This small molecule binds to this protein.
Small molecule (SMILES): CC(=O)N[C@@H]1[C@@H](O)[C@H](O)[C@@H](CO)O[C@H]1O

Binding-site contacts:
Ligand atom O6 contacts residue ASN1067 of chain 1.A at 4.4 Å.
Ligand atom C7 contacts residue ASN1067 of chain 1.A at 4.0 Å.
Ligand atom N2 contacts residue PHE1072 of chain 1.A at 3.6 Å.
Ligand atom C8 contacts residue PHE1072 of chain 1.A at 3.6 Å (hydrophobic).
Ligand atom C2 contacts residue ASN1067 of chain 1.A at 2.5 Å.
Ligand atom N2 contacts residue ASN1067 of chain 1.A at 3.0 Å (h-bond).
Ligand atom C3 contacts residue ASN1067 of chain 1.A at 3.8 Å.
Ligand atom C1 contacts residue ASN1067 of chain 1.A at 1.4 Å.
Ligand atom C6 contacts residue THR1069 of chain 1.A at 4.4 Å.
Ligand atom C1 contacts residue PHE1072 of chain 1.A at 4.5 Å (hydrophobic).
Ligand atom C2 contacts residue PHE1072 of chain 1.A at 4.3 Å (hydrophobic).
Ligand atom C7 contacts residue PHE1072 of chain 1.A at 3.5 Å (hydrophobic).
Ligand atom O5 contacts residue THR1069 of chain 1.A at 3.7 Å.
Ligand atom C5 contacts residue ASN1067 of chain 1.A at 3.6 Å.
Ligand atom O7 contacts residue PHE1072 of chain 1.A at 3.6 Å.
Ligand atom C1 contacts residue THR1069 of chain 1.A at 4.1 Å.
Ligand atom O5 contacts residue ASN1067 of chain 1.A at 2.3 Å (h-bond).
Ligand atom C8 contacts residue PRO1081 of chain 1.A at 4.0 Å (hydrophobic).
Ligand atom O6 contacts residue THR1069 of chain 1.A at 3.4 Å.
Ligand atom C4 contacts residue ASN1067 of chain 1.A at 4.2 Å.

Sequence of chain 1.A:
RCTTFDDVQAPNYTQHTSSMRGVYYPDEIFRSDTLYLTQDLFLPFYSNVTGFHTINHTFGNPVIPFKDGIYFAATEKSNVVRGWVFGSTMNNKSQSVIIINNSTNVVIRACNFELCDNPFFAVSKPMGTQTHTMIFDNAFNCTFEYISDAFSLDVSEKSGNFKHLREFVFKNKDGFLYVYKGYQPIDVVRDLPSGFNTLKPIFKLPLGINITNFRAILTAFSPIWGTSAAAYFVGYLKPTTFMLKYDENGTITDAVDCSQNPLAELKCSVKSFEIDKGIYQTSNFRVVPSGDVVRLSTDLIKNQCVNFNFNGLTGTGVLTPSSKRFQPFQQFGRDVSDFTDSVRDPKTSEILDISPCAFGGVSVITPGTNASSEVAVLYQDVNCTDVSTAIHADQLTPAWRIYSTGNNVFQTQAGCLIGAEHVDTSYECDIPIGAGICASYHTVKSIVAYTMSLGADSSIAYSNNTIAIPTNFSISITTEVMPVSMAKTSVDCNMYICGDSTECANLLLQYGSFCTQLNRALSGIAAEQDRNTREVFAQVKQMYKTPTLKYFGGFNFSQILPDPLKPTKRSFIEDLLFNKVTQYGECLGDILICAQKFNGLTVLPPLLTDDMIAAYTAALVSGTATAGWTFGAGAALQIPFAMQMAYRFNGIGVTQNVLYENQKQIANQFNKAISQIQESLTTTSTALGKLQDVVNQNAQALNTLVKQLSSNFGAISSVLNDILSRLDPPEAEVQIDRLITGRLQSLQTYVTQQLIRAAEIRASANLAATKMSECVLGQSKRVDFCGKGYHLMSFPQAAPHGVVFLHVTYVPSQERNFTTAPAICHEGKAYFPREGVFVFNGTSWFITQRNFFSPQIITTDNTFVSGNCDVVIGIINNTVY